Sequence of chain 1.A:
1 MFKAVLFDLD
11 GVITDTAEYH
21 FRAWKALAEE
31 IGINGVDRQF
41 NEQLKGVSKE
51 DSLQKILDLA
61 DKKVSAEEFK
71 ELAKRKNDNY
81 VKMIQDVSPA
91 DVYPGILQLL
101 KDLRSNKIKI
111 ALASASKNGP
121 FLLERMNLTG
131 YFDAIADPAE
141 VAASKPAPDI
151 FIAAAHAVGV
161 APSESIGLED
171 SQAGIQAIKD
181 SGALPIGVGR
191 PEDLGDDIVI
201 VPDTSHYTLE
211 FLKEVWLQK

A protein and the small-molecule ligand that binds it are described below.
Small molecule (SMILES): O=P(O)(O)OC[C@H]1O[C@@H](O)[C@H](O)[C@@H](O)[C@@H]1O

Binding-site contacts:
Ligand atom O2 contacts residue MG1 of chain 1.E at 3.8 Å.
Ligand atom O2 contacts residue GLY46 of chain 1.A at 2.9 Å (h-bond).
Ligand atom O5 contacts residue SER116 of chain 1.A at 3.5 Å (h-bond).
Ligand atom O3P contacts residue LYS117 of chain 1.A at 2.8 Å (salt-bridge).
Ligand atom O2 contacts residue ALF1 of chain 1.F at 2.8 Å.
Ligand atom O2P contacts residue SER116 of chain 1.A at 2.6 Å (h-bond).
Ligand atom O3P contacts residue LYS49 of chain 1.A at 3.2 Å (salt-bridge).
Ligand atom O3P contacts residue ALA115 of chain 1.A at 3.7 Å.
Ligand atom C3 contacts residue GLY46 of chain 1.A at 3.8 Å.
Ligand atom O1 contacts residue ASP8 of chain 1.A at 3.9 Å.
Ligand atom O1 contacts residue SER114 of chain 1.A at 3.8 Å.
Ligand atom O1 contacts residue ALF1 of chain 1.F at 2.0 Å.
Ligand atom C6 contacts residue SER116 of chain 1.A at 3.7 Å.
Ligand atom C5 contacts residue VAL47 of chain 1.A at 3.3 Å (hydrophobic).
Ligand atom O1P contacts residue LYS49 of chain 1.A at 2.9 Å (salt-bridge).
Ligand atom O2P contacts residue ASN118 of chain 1.A at 2.9 Å (h-bond).
Ligand atom C2 contacts residue GLY46 of chain 1.A at 3.9 Å.
Ligand atom O2P contacts residue HIS20 of chain 1.A at 3.7 Å.
Ligand atom C3 contacts residue VAL47 of chain 1.A at 3.5 Å (hydrophobic).
Ligand atom O3P contacts residue SER116 of chain 1.A at 3.4 Å.
Ligand atom C4 contacts residue HIS20 of chain 1.A at 3.9 Å.
Ligand atom C2 contacts residue ALF1 of chain 1.F at 3.5 Å.
Ligand atom O4 contacts residue SER52 of chain 1.A at 3.6 Å (h-bond).
Ligand atom P contacts residue LYS117 of chain 1.A at 3.8 Å.
Ligand atom O4 contacts residue VAL47 of chain 1.A at 2.8 Å (h-bond).
Ligand atom O5 contacts residue ALA115 of chain 1.A at 3.8 Å.
Ligand atom C4 contacts residue VAL47 of chain 1.A at 3.3 Å (hydrophobic).
Ligand atom O3 contacts residue HIS20 of chain 1.A at 3.7 Å.
Ligand atom O1 contacts residue ASP10 of chain 1.A at 2.5 Å (salt-bridge).
Ligand atom P contacts residue LYS49 of chain 1.A at 3.6 Å.
Ligand atom O5 contacts residue ASP10 of chain 1.A at 3.4 Å (salt-bridge).
Ligand atom O2 contacts residue LYS45 of chain 1.A at 3.9 Å.
Ligand atom C1 contacts residue ASP10 of chain 1.A at 3.3 Å.
Ligand atom C6 contacts residue ALA115 of chain 1.A at 3.7 Å (hydrophobic).
Ligand atom C2 contacts residue ASP10 of chain 1.A at 3.4 Å.
Ligand atom O2P contacts residue LYS117 of chain 1.A at 3.6 Å.
Ligand atom C1 contacts residue ALF1 of chain 1.F at 3.1 Å.
Ligand atom P contacts residue SER116 of chain 1.A at 3.5 Å.
Ligand atom O6 contacts residue HIS20 of chain 1.A at 3.6 Å.
Ligand atom O6 contacts residue SER116 of chain 1.A at 3.4 Å.